A protein and the small-molecule ligand that binds it are described below.
Small molecule (SMILES): O=C([O-])C(=O)[O-]

Binding-site contacts:
Ligand atom O3 contacts residue GLY211 of chain 1.A at 3.0 Å (h-bond).
Ligand atom C2 contacts residue MG1 of chain 1.K at 2.9 Å.
Ligand atom O2 contacts residue ASP212 of chain 1.A at 4.2 Å.
Ligand atom C1 contacts residue MG1 of chain 1.K at 3.0 Å.
Ligand atom O4 contacts residue THR244 of chain 1.A at 3.7 Å.
Ligand atom C2 contacts residue ALA209 of chain 1.A at 4.0 Å (hydrophobic).
Ligand atom O4 contacts residue ARG87 of chain 1.A at 4.0 Å.
Ligand atom O4 contacts residue MG1 of chain 1.K at 4.1 Å.
Ligand atom O1 contacts residue ALA209 of chain 1.A at 4.0 Å.
Ligand atom O2 contacts residue MG1 of chain 1.K at 2.2 Å.
Ligand atom C1 contacts residue ALA209 of chain 1.A at 3.6 Å (hydrophobic).
Ligand atom O3 contacts residue MG1 of chain 1.K at 4.2 Å.
Ligand atom O4 contacts residue MET276 of chain 1.A at 4.2 Å.
Ligand atom C1 contacts residue ASP212 of chain 1.A at 3.8 Å.
Ligand atom C1 contacts residue GLY211 of chain 1.A at 3.9 Å.
Ligand atom C2 contacts residue LYS186 of chain 1.A at 3.6 Å.
Ligand atom O1 contacts residue GLY211 of chain 1.A at 3.9 Å.
Ligand atom O4 contacts residue ALA209 of chain 1.A at 4.3 Å.
Ligand atom C1 contacts residue THR244 of chain 1.A at 3.7 Å.
Ligand atom O3 contacts residue THR244 of chain 1.A at 2.6 Å (h-bond).
Ligand atom O3 contacts residue ASP212 of chain 1.A at 3.9 Å.
Ligand atom O3 contacts residue ALA209 of chain 1.A at 3.4 Å.
Ligand atom O3 contacts residue ARG210 of chain 1.A at 3.7 Å.
Ligand atom O2 contacts residue ARG87 of chain 1.A at 4.4 Å.
Ligand atom O1 contacts residue GLU188 of chain 1.A at 3.0 Å (salt-bridge).
Ligand atom C2 contacts residue GLU188 of chain 1.A at 3.9 Å.
Ligand atom O4 contacts residue MET207 of chain 1.A at 4.3 Å.
Ligand atom O1 contacts residue ASP212 of chain 1.A at 2.9 Å (salt-bridge).
Ligand atom O4 contacts residue LYS186 of chain 1.A at 3.8 Å.
Ligand atom O2 contacts residue GLU188 of chain 1.A at 3.5 Å (salt-bridge).
Ligand atom C2 contacts residue THR244 of chain 1.A at 4.2 Å.
Ligand atom O1 contacts residue MG1 of chain 1.K at 2.3 Å.
Ligand atom O2 contacts residue LYS186 of chain 1.A at 2.8 Å (salt-bridge).
Ligand atom C1 contacts residue GLU188 of chain 1.A at 3.6 Å.

Sequence of chain 1.A:
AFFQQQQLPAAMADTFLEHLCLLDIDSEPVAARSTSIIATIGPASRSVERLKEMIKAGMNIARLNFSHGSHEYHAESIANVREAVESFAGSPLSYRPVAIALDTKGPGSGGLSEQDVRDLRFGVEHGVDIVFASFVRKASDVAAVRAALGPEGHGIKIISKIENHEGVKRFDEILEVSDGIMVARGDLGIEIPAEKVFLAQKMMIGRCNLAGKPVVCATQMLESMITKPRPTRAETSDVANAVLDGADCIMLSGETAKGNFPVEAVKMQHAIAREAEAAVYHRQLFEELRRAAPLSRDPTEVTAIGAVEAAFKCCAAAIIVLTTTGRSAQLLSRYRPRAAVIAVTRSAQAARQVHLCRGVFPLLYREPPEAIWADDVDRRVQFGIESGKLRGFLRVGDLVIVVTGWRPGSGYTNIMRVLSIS